Binding-site contacts:
Ligand atom C5 contacts residue ASN80 of chain 1.H at 3.8 Å.
Ligand atom N2 contacts residue ASN77 of chain 1.H at 2.8 Å (h-bond).
Ligand atom O7 contacts residue GLN89 of chain 1.H at 3.0 Å (h-bond).
Ligand atom C4 contacts residue ASN77 of chain 1.H at 4.2 Å.
Ligand atom C2 contacts residue ASN77 of chain 1.H at 2.4 Å.
Ligand atom O3 contacts residue GLN89 of chain 1.H at 3.0 Å (h-bond).
Ligand atom C7 contacts residue ASN77 of chain 1.H at 3.4 Å.
Ligand atom O7 contacts residue ALA86 of chain 1.H at 3.6 Å.
Ligand atom O7 contacts residue VAL87 of chain 1.H at 2.9 Å (h-bond).
Ligand atom O5 contacts residue ASN77 of chain 1.H at 2.4 Å (h-bond).
Ligand atom C5 contacts residue ASN77 of chain 1.H at 3.6 Å.
Ligand atom O5 contacts residue LEU84 of chain 1.H at 3.9 Å.
Ligand atom C7 contacts residue GLN89 of chain 1.H at 3.4 Å.
Ligand atom C6 contacts residue ASN80 of chain 1.H at 4.3 Å.
Ligand atom O7 contacts residue ASN77 of chain 1.H at 3.7 Å.
Ligand atom C2 contacts residue GLN89 of chain 1.H at 4.2 Å.
Ligand atom C8 contacts residue ALA86 of chain 1.H at 4.0 Å (hydrophobic).
Ligand atom N2 contacts residue GLN89 of chain 1.H at 3.9 Å.
Ligand atom C7 contacts residue VAL87 of chain 1.H at 4.0 Å (hydrophobic).
Ligand atom C1 contacts residue ASN80 of chain 1.H at 3.5 Å.
Ligand atom C8 contacts residue GLN89 of chain 1.H at 4.0 Å.
Ligand atom C8 contacts residue ASN77 of chain 1.H at 3.8 Å.
Ligand atom C7 contacts residue ALA86 of chain 1.H at 4.2 Å (hydrophobic).
Ligand atom C3 contacts residue GLN89 of chain 1.H at 4.2 Å.
Ligand atom C1 contacts residue ASN77 of chain 1.H at 1.4 Å.
Ligand atom O5 contacts residue ASN80 of chain 1.H at 3.3 Å (h-bond).
Ligand atom O6 contacts residue LEU84 of chain 1.H at 4.0 Å.
Ligand atom O3 contacts residue VAL87 of chain 1.H at 4.2 Å.
Ligand atom C3 contacts residue ASN77 of chain 1.H at 3.8 Å.

The small molecule below binds the protein below.
Small molecule (SMILES): CC(=O)N[C@@H]1[C@@H](O)[C@H](O)[C@@H](CO)O[C@H]1O

Sequence of chain 1.H:
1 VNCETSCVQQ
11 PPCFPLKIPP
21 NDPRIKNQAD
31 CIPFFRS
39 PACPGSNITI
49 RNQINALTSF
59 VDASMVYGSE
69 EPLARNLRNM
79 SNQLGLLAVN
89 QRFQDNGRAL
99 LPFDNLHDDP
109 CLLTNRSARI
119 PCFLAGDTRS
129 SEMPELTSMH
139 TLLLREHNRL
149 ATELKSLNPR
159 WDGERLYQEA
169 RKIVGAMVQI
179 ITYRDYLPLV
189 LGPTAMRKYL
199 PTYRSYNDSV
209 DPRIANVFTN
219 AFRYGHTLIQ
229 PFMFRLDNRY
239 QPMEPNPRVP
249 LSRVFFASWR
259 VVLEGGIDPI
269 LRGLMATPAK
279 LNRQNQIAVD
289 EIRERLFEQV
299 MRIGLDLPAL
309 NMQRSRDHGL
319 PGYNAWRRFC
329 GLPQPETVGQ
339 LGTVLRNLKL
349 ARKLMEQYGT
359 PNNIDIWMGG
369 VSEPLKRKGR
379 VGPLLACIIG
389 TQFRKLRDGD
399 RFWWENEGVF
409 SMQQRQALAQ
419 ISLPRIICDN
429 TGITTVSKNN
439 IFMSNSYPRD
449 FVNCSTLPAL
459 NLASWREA